This small molecule binds to this protein.
Small molecule (SMILES): CCS(=O)(=O)N1CCN(c2ccc(Nc3ncc(C(N)=O)c(NC4CC4)n3)cc2)CC1

Sequence of chain 1.A:
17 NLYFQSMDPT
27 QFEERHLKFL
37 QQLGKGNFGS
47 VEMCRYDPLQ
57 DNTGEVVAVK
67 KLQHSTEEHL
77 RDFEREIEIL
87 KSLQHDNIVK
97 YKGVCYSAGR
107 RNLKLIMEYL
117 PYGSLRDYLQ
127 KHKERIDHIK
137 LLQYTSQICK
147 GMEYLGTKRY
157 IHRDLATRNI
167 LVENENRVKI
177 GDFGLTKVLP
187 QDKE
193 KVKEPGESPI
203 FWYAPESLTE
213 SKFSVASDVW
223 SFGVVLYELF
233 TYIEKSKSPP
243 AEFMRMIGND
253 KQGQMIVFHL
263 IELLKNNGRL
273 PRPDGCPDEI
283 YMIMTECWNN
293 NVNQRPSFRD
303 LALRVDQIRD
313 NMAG

Binding-site contacts:
Ligand atom CAM contacts residue PRO117 of chain 1.A at 3.8 Å (hydrophobic).
Ligand atom NBE contacts residue MET113 of chain 1.A at 3.4 Å (h-bond).
Ligand atom CAM contacts residue TYR115 of chain 1.A at 3.9 Å (hydrophobic).
Ligand atom CAN contacts residue LEU116 of chain 1.A at 3.3 Å (hydrophobic).
Ligand atom CAQ contacts residue GLY119 of chain 1.A at 3.9 Å.
Ligand atom N1 contacts residue TYR115 of chain 1.A at 3.7 Å.
Ligand atom CAJ contacts residue LEU39 of chain 1.A at 3.6 Å (hydrophobic).
Ligand atom NBE contacts residue GLU114 of chain 1.A at 3.1 Å (salt-bridge).
Ligand atom C5 contacts residue LEU167 of chain 1.A at 3.3 Å (hydrophobic).
Ligand atom CAM contacts residue GLY119 of chain 1.A at 3.7 Å.
Ligand atom N3 contacts residue LEU39 of chain 1.A at 3.9 Å.
Ligand atom CBC contacts residue MET113 of chain 1.A at 3.7 Å (hydrophobic).
Ligand atom CBC contacts residue LEU167 of chain 1.A at 3.5 Å (hydrophobic).
Ligand atom C6 contacts residue TYR115 of chain 1.A at 3.9 Å (hydrophobic).
Ligand atom N1 contacts residue LEU116 of chain 1.A at 2.9 Å (h-bond).
Ligand atom NAR contacts residue LEU116 of chain 1.A at 2.8 Å (h-bond).
Ligand atom NAY contacts residue VAL47 of chain 1.A at 3.8 Å.
Ligand atom CBB contacts residue VAL47 of chain 1.A at 3.9 Å (hydrophobic).
Ligand atom CAL contacts residue GLY119 of chain 1.A at 3.9 Å.
Ligand atom C6 contacts residue LEU167 of chain 1.A at 3.6 Å (hydrophobic).
Ligand atom CAP contacts residue GLY119 of chain 1.A at 3.7 Å.
Ligand atom CAP contacts residue LEU39 of chain 1.A at 3.9 Å (hydrophobic).
Ligand atom CAO contacts residue LEU116 of chain 1.A at 3.5 Å (hydrophobic).
Ligand atom C6 contacts residue GLU114 of chain 1.A at 3.3 Å.
Ligand atom OBD contacts residue LEU167 of chain 1.A at 3.8 Å.
Ligand atom NAR contacts residue TYR115 of chain 1.A at 3.3 Å.
Ligand atom C4 contacts residue LEU167 of chain 1.A at 3.7 Å (hydrophobic).
Ligand atom C5 contacts residue ALA64 of chain 1.A at 3.8 Å (hydrophobic).
Ligand atom CAN contacts residue GLY119 of chain 1.A at 3.5 Å.
Ligand atom CAN contacts residue PRO117 of chain 1.A at 3.7 Å (hydrophobic).
Ligand atom C6 contacts residue LEU116 of chain 1.A at 3.6 Å (hydrophobic).
Ligand atom C6 contacts residue ALA64 of chain 1.A at 3.7 Å (hydrophobic).
Ligand atom CAN contacts residue TYR115 of chain 1.A at 3.4 Å (hydrophobic).
Ligand atom NBE contacts residue ALA64 of chain 1.A at 3.7 Å.
Ligand atom OBD contacts residue MET113 of chain 1.A at 3.5 Å.
Ligand atom N3 contacts residue LEU167 of chain 1.A at 3.9 Å.
Ligand atom CAO contacts residue GLY119 of chain 1.A at 3.4 Å.
Ligand atom CAO contacts residue TYR115 of chain 1.A at 3.8 Å (hydrophobic).
Ligand atom CAQ contacts residue LEU39 of chain 1.A at 3.7 Å (hydrophobic).
Ligand atom C2 contacts residue LEU116 of chain 1.A at 3.6 Å (hydrophobic).